A protein and the small-molecule ligand that binds it are described below.
Small molecule (SMILES): CC(=O)N[C@@H]1[C@@H](O)[C@H](O)[C@@H](CO)O[C@H]1O

Sequence of chain 1.B:
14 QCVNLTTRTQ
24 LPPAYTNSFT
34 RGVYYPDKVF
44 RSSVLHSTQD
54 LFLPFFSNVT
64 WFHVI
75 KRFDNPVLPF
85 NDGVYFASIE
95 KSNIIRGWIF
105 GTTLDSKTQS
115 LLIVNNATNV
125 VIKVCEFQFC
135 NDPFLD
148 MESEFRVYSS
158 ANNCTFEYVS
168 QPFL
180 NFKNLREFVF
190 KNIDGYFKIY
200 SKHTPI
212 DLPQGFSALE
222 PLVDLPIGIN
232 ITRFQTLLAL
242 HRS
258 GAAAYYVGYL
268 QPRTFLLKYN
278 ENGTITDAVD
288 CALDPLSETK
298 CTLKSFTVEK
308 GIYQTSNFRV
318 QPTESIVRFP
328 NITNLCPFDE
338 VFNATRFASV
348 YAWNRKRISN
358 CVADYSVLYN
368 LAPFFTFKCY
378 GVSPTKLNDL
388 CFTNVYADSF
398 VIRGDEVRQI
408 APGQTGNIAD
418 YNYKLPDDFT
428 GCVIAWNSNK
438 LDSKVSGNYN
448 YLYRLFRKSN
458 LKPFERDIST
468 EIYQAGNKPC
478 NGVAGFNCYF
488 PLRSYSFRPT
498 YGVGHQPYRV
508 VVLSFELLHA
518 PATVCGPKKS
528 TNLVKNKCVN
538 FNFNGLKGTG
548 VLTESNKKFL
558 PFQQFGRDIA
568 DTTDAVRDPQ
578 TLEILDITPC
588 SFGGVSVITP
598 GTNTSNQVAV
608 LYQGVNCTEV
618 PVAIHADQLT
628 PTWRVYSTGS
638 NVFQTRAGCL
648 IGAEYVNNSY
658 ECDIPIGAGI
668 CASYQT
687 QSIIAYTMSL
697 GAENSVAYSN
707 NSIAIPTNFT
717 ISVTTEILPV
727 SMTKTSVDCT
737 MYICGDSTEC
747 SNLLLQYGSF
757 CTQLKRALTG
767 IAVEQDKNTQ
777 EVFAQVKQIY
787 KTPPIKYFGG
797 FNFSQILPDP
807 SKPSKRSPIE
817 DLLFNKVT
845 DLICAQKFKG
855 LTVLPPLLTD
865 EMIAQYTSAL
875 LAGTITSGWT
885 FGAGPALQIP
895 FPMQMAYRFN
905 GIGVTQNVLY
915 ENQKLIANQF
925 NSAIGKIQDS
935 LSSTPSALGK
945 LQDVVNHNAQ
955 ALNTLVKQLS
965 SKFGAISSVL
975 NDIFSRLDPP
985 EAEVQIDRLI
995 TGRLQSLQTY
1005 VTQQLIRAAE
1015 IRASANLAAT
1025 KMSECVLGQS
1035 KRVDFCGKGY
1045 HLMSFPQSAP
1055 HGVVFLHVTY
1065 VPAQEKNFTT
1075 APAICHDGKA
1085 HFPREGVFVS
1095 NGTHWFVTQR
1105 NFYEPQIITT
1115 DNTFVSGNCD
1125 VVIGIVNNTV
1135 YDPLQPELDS

Binding-site contacts:
Ligand atom C1 contacts residue GLU130 of chain 1.B at 4.1 Å.
Ligand atom N2 contacts residue ASN160 of chain 1.B at 2.9 Å (h-bond).
Ligand atom C3 contacts residue ASN160 of chain 1.B at 3.8 Å.
Ligand atom C7 contacts residue ASN160 of chain 1.B at 3.1 Å.
Ligand atom C1 contacts residue ASN160 of chain 1.B at 1.4 Å.
Ligand atom O5 contacts residue GLN113 of chain 1.B at 4.2 Å.
Ligand atom C4 contacts residue ASN160 of chain 1.B at 4.2 Å.
Ligand atom O5 contacts residue GLU130 of chain 1.B at 3.9 Å.
Ligand atom C8 contacts residue ASN160 of chain 1.B at 3.9 Å.
Ligand atom O7 contacts residue ASN160 of chain 1.B at 2.9 Å (h-bond).
Ligand atom C5 contacts residue ASN160 of chain 1.B at 3.7 Å.
Ligand atom C2 contacts residue ASN160 of chain 1.B at 2.5 Å.
Ligand atom O5 contacts residue ASN160 of chain 1.B at 2.4 Å (h-bond).